Binding-site contacts:
Ligand atom C18 contacts residue HIS193 of chain 1.B at 3.6 Å.
Ligand atom N34 contacts residue PHE195 of chain 1.B at 3.5 Å (h-bond).
Ligand atom C33 contacts residue ARG313 of chain 1.B at 3.6 Å.
Ligand atom C18 contacts residue VAL244 of chain 1.B at 3.6 Å (hydrophobic).
Ligand atom C14 contacts residue ALA381 of chain 1.B at 3.7 Å (hydrophobic).
Ligand atom C17 contacts residue HIS193 of chain 1.B at 3.8 Å.
Ligand atom C27 contacts residue ARG313 of chain 1.B at 3.5 Å.
Ligand atom C28 contacts residue TYR20 of chain 1.A at 3.5 Å (hydrophobic).
Ligand atom C24 contacts residue SER277 of chain 1.B at 3.3 Å.
Ligand atom C15 contacts residue ALA381 of chain 1.B at 3.7 Å (hydrophobic).
Ligand atom N25 contacts residue SER277 of chain 1.B at 3.8 Å.
Ligand atom F23 contacts residue HIS193 of chain 1.B at 3.0 Å.
Ligand atom O26 contacts residue SER277 of chain 1.B at 2.8 Å (h-bond).
Ligand atom N3 contacts residue ILE311 of chain 1.B at 3.8 Å.
Ligand atom C19 contacts residue VAL244 of chain 1.B at 3.8 Å (hydrophobic).
Ligand atom C28 contacts residue PHE195 of chain 1.B at 3.6 Å (hydrophobic).
Ligand atom C31 contacts residue PHE195 of chain 1.B at 3.8 Å (hydrophobic).
Ligand atom C21 contacts residue ILE311 of chain 1.B at 3.7 Å (hydrophobic).
Ligand atom C29 contacts residue ASP221 of chain 1.B at 3.2 Å.
Ligand atom C29 contacts residue PHE195 of chain 1.B at 3.8 Å (hydrophobic).
Ligand atom F23 contacts residue SER243 of chain 1.B at 3.4 Å.
Ligand atom C30 contacts residue TYR20 of chain 1.A at 3.3 Å (hydrophobic).
Ligand atom O26 contacts residue PHE195 of chain 1.B at 3.6 Å.
Ligand atom N34 contacts residue ARG198 of chain 1.B at 3.2 Å (salt-bridge).
Ligand atom C38 contacts residue THR306 of chain 1.B at 3.4 Å.
Ligand atom C15 contacts residue ARG351 of chain 1.B at 3.8 Å.
Ligand atom C29 contacts residue TYR20 of chain 1.A at 3.4 Å (hydrophobic).
Ligand atom C10 contacts residue TYR190 of chain 1.B at 3.8 Å (hydrophobic).
Ligand atom C31 contacts residue TYR20 of chain 1.A at 3.6 Å (hydrophobic).
Ligand atom C30 contacts residue ASP221 of chain 1.B at 3.3 Å.
Ligand atom C27 contacts residue PHE195 of chain 1.B at 3.7 Å (hydrophobic).
Ligand atom C33 contacts residue PHE195 of chain 1.B at 3.5 Å (hydrophobic).
Ligand atom N34 contacts residue ASP18 of chain 1.A at 3.3 Å (salt-bridge).
Ligand atom C20 contacts residue ILE353 of chain 1.B at 3.6 Å (hydrophobic).
Ligand atom C24 contacts residue PHE195 of chain 1.B at 3.7 Å (hydrophobic).
Ligand atom F23 contacts residue VAL244 of chain 1.B at 3.4 Å.
Ligand atom F23 contacts residue ASP221 of chain 1.B at 3.8 Å.
Ligand atom N32 contacts residue PHE195 of chain 1.B at 3.6 Å.
Ligand atom O26 contacts residue ILE353 of chain 1.B at 3.8 Å.
Ligand atom N25 contacts residue ALA246 of chain 1.B at 3.4 Å.

A protein and the small-molecule ligand that binds it are described below.
Small molecule (SMILES): CCNc1nc(-c2ccc(NC(=O)NCc3ccc(N)nc3)c(F)c2)ccc1C(=O)NCCN1CCCCC1

Sequence of chain 1.A:
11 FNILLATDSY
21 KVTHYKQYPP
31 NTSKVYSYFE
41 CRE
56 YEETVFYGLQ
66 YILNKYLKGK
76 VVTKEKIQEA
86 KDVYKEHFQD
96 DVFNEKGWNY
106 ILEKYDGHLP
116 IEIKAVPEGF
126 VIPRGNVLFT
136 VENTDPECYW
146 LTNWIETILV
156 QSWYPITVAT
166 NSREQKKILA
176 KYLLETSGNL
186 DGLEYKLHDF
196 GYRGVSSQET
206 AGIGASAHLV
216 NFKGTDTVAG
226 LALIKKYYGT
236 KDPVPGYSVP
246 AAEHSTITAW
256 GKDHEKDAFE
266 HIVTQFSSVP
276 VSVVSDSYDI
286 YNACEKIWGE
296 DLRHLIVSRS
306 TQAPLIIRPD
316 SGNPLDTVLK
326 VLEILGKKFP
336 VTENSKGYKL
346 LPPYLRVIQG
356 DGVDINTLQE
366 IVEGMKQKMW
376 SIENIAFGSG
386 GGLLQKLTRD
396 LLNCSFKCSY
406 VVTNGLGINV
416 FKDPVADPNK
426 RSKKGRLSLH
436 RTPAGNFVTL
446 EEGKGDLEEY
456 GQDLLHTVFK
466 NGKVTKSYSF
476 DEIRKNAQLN

Sequence of chain 1.B:
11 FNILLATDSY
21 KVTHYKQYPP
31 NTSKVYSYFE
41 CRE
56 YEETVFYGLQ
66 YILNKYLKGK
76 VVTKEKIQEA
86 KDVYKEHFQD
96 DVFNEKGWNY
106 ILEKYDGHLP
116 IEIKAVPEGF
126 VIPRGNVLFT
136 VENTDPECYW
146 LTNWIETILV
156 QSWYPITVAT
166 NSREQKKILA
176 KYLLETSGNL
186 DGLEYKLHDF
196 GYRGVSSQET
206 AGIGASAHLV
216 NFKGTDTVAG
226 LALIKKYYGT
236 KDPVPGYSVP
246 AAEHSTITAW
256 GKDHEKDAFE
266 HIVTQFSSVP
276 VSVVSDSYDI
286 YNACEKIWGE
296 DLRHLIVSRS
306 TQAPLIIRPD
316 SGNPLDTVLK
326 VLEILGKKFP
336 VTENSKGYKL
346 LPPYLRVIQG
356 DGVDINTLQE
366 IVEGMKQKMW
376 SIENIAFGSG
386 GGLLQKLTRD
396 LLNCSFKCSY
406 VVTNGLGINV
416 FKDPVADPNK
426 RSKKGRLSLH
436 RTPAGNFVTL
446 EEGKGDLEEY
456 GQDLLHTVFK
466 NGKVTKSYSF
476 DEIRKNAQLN